Sequence of chain 1.G:
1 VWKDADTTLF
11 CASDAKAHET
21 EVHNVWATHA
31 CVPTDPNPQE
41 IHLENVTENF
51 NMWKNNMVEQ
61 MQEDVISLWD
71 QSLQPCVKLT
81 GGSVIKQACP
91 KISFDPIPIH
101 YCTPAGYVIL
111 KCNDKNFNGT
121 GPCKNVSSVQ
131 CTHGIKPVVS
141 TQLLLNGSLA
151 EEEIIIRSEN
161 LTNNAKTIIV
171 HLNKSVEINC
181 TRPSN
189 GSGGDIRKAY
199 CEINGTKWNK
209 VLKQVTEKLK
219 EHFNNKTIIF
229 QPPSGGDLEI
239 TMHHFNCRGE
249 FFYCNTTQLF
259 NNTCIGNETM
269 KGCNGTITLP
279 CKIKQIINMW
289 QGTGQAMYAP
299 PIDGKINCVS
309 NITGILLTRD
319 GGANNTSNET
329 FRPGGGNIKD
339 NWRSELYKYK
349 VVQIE

Binding-site contacts:
Ligand atom C5 contacts residue THR255 of chain 1.G at 3.7 Å.
Ligand atom C4 contacts residue ASN253 of chain 1.G at 4.1 Å.
Ligand atom C2 contacts residue THR255 of chain 1.G at 4.1 Å.
Ligand atom C1 contacts residue THR255 of chain 1.G at 3.3 Å.
Ligand atom N2 contacts residue THR255 of chain 1.G at 4.2 Å.
Ligand atom C5 contacts residue ASN253 of chain 1.G at 3.6 Å.
Ligand atom O5 contacts residue THR255 of chain 1.G at 3.8 Å.
Ligand atom C8 contacts residue MET240 of chain 1.G at 3.9 Å (hydrophobic).
Ligand atom C3 contacts residue ASN253 of chain 1.G at 3.8 Å.
Ligand atom C1 contacts residue ASN253 of chain 1.G at 1.4 Å.
Ligand atom C7 contacts residue ASN253 of chain 1.G at 3.6 Å.
Ligand atom O6 contacts residue THR255 of chain 1.G at 3.9 Å.
Ligand atom N2 contacts residue ASN253 of chain 1.G at 2.9 Å (h-bond).
Ligand atom C3 contacts residue THR255 of chain 1.G at 4.3 Å.
Ligand atom O7 contacts residue ASN253 of chain 1.G at 3.8 Å.
Ligand atom C2 contacts residue ASN253 of chain 1.G at 2.4 Å.
Ligand atom C8 contacts residue THR239 of chain 1.G at 4.2 Å.
Ligand atom O5 contacts residue ASN253 of chain 1.G at 2.3 Å (h-bond).

This protein binds this small molecule.
Small molecule (SMILES): CC(=O)N[C@@H]1[C@@H](O)[C@H](O)[C@@H](CO)O[C@H]1O